Sequence of chain 54.C:
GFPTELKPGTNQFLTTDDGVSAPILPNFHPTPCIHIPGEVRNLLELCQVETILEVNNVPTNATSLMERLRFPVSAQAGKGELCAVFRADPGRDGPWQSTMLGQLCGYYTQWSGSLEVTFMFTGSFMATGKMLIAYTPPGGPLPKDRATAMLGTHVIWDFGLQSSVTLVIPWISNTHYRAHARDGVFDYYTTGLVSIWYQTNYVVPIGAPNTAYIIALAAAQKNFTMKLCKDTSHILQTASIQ

Sequence of chain 54.A:
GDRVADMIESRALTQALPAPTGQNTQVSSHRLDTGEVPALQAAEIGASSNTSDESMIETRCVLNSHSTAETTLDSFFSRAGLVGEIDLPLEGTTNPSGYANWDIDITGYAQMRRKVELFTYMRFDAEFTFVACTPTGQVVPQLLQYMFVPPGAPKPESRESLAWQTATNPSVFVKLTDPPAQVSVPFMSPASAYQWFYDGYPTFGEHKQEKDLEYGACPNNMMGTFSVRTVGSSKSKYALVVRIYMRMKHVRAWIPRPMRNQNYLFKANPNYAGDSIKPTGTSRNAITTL

The protein below binds the small molecule below.
Small molecule (SMILES): CCO/N=C/c1ccc(OCC[C@@H](C)CCN2CCN(c3ccnc(N)c3)C2=O)cc1

Sequence of chain 55.C:
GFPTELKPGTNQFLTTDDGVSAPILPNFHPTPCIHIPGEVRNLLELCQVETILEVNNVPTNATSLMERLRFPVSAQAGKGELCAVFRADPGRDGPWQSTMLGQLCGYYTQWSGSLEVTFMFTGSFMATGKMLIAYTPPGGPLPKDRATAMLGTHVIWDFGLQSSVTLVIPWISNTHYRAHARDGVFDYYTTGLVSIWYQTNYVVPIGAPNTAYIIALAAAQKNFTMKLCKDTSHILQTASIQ

Binding-site contacts:
Ligand atom CAF contacts residue TRP203 of chain 54.A at 3.7 Å (hydrophobic).
Ligand atom NAT contacts residue PHE155 of chain 54.A at 3.6 Å.
Ligand atom OAD contacts residue ASP112 of chain 54.A at 3.4 Å.
Ligand atom CAR contacts residue ASN228 of chain 54.A at 3.7 Å.
Ligand atom OAW contacts residue MET195 of chain 54.A at 3.5 Å.
Ligand atom CAJ contacts residue VAL192 of chain 54.A at 3.7 Å (hydrophobic).
Ligand atom OAW contacts residue ILE111 of chain 54.A at 3.2 Å.
Ligand atom NAC contacts residue ALA275 of chain 54.A at 3.5 Å.
Ligand atom CAA contacts residue VAL179 of chain 54.A at 3.1 Å (hydrophobic).
Ligand atom CBB contacts residue ASN228 of chain 54.A at 3.7 Å.
Ligand atom NBE contacts residue TRP203 of chain 54.A at 3.8 Å.
Ligand atom CAG contacts residue ASN228 of chain 54.A at 3.3 Å.
Ligand atom CAA contacts residue SER178 of chain 54.A at 3.5 Å.
Ligand atom CAH contacts residue VAL192 of chain 54.A at 3.5 Å (hydrophobic).
Ligand atom CAG contacts residue GLN202 of chain 54.A at 3.5 Å.
Ligand atom CAE contacts residue PHE137 of chain 54.A at 3.9 Å (hydrophobic).
Ligand atom CAB contacts residue PHE131 of chain 54.A at 3.8 Å (hydrophobic).
Ligand atom CAM contacts residue PHE155 of chain 54.A at 3.8 Å (hydrophobic).
Ligand atom CAS contacts residue TYR201 of chain 54.A at 3.7 Å (hydrophobic).
Ligand atom CAI contacts residue PHE155 of chain 54.A at 3.1 Å (hydrophobic).
Ligand atom CAZ contacts residue VAL192 of chain 54.A at 3.6 Å (hydrophobic).
Ligand atom CAH contacts residue PHE135 of chain 54.A at 3.4 Å (hydrophobic).
Ligand atom CAL contacts residue THR114 of chain 54.A at 3.8 Å.
Ligand atom NAC contacts residue THR114 of chain 54.A at 3.1 Å (h-bond).
Ligand atom CAQ contacts residue ILE113 of chain 54.A at 3.9 Å (hydrophobic).
Ligand atom OAD contacts residue ILE113 of chain 54.A at 3.1 Å (h-bond).
Ligand atom CAN contacts residue PHE135 of chain 54.A at 3.4 Å (hydrophobic).
Ligand atom CAK contacts residue PHE155 of chain 54.A at 2.9 Å (hydrophobic).
Ligand atom CBA contacts residue ILE111 of chain 54.A at 3.7 Å (hydrophobic).
Ligand atom CAA contacts residue TYR153 of chain 54.A at 3.9 Å (hydrophobic).
Ligand atom CAY contacts residue THR114 of chain 54.A at 3.8 Å.
Ligand atom CAS contacts residue ASN228 of chain 54.A at 3.8 Å.
Ligand atom CAF contacts residue GLN202 of chain 54.A at 3.5 Å.
Ligand atom CAM contacts residue PRO177 of chain 54.A at 3.6 Å (hydrophobic).
Ligand atom OAV contacts residue VAL190 of chain 54.A at 3.9 Å.
Ligand atom CAR contacts residue TYR201 of chain 54.A at 3.2 Å (hydrophobic).
Ligand atom CAJ contacts residue PHE135 of chain 54.A at 3.1 Å (hydrophobic).
Ligand atom CAF contacts residue ASN228 of chain 54.A at 3.8 Å.
Ligand atom CAA contacts residue PRO177 of chain 54.A at 3.5 Å (hydrophobic).
Ligand atom CAB contacts residue PHE135 of chain 54.A at 3.8 Å (hydrophobic).